Binding-site contacts:
Ligand atom C7 contacts residue ASN120 of chain 1.C at 3.6 Å.
Ligand atom C1 contacts residue GLU168 of chain 1.C at 4.5 Å.
Ligand atom C2 contacts residue GLU168 of chain 1.C at 4.5 Å.
Ligand atom O7 contacts residue HIS169 of chain 1.C at 4.3 Å.
Ligand atom O5 contacts residue GLU168 of chain 1.C at 4.3 Å.
Ligand atom C3 contacts residue ASN120 of chain 1.C at 3.8 Å.
Ligand atom C7 contacts residue TRP170 of chain 1.C at 4.2 Å (hydrophobic).
Ligand atom O5 contacts residue ASN120 of chain 1.C at 2.3 Å (h-bond).
Ligand atom C8 contacts residue VAL118 of chain 1.C at 3.9 Å (hydrophobic).
Ligand atom C5 contacts residue ASN120 of chain 1.C at 3.6 Å.
Ligand atom C8 contacts residue TRP170 of chain 1.C at 3.5 Å (hydrophobic).
Ligand atom C2 contacts residue ASN120 of chain 1.C at 2.4 Å.
Ligand atom C8 contacts residue GLU168 of chain 1.C at 3.5 Å.
Ligand atom N2 contacts residue ASN120 of chain 1.C at 2.9 Å (h-bond).
Ligand atom O7 contacts residue GLU168 of chain 1.C at 3.4 Å.
Ligand atom O7 contacts residue ASN120 of chain 1.C at 3.8 Å.
Ligand atom C1 contacts residue ASN120 of chain 1.C at 1.4 Å.
Ligand atom C8 contacts residue HIS169 of chain 1.C at 4.1 Å.
Ligand atom C4 contacts residue ASN120 of chain 1.C at 4.2 Å.
Ligand atom C7 contacts residue GLU168 of chain 1.C at 3.9 Å.

This small molecule binds to this protein.
Small molecule (SMILES): CC(=O)N[C@H]1[C@H](O[C@H]2[C@H](O)[C@@H](NC(C)=O)CO[C@@H]2CO)O[C@H](CO)[C@@H](O)[C@@H]1O

Sequence of chain 1.C:
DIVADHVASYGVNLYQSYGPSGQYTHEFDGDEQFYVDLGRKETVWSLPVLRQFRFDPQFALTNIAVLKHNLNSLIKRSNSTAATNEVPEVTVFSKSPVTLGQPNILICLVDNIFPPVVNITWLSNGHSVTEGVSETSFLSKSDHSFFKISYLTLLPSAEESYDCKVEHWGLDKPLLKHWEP